Sequence of chain 1.C:
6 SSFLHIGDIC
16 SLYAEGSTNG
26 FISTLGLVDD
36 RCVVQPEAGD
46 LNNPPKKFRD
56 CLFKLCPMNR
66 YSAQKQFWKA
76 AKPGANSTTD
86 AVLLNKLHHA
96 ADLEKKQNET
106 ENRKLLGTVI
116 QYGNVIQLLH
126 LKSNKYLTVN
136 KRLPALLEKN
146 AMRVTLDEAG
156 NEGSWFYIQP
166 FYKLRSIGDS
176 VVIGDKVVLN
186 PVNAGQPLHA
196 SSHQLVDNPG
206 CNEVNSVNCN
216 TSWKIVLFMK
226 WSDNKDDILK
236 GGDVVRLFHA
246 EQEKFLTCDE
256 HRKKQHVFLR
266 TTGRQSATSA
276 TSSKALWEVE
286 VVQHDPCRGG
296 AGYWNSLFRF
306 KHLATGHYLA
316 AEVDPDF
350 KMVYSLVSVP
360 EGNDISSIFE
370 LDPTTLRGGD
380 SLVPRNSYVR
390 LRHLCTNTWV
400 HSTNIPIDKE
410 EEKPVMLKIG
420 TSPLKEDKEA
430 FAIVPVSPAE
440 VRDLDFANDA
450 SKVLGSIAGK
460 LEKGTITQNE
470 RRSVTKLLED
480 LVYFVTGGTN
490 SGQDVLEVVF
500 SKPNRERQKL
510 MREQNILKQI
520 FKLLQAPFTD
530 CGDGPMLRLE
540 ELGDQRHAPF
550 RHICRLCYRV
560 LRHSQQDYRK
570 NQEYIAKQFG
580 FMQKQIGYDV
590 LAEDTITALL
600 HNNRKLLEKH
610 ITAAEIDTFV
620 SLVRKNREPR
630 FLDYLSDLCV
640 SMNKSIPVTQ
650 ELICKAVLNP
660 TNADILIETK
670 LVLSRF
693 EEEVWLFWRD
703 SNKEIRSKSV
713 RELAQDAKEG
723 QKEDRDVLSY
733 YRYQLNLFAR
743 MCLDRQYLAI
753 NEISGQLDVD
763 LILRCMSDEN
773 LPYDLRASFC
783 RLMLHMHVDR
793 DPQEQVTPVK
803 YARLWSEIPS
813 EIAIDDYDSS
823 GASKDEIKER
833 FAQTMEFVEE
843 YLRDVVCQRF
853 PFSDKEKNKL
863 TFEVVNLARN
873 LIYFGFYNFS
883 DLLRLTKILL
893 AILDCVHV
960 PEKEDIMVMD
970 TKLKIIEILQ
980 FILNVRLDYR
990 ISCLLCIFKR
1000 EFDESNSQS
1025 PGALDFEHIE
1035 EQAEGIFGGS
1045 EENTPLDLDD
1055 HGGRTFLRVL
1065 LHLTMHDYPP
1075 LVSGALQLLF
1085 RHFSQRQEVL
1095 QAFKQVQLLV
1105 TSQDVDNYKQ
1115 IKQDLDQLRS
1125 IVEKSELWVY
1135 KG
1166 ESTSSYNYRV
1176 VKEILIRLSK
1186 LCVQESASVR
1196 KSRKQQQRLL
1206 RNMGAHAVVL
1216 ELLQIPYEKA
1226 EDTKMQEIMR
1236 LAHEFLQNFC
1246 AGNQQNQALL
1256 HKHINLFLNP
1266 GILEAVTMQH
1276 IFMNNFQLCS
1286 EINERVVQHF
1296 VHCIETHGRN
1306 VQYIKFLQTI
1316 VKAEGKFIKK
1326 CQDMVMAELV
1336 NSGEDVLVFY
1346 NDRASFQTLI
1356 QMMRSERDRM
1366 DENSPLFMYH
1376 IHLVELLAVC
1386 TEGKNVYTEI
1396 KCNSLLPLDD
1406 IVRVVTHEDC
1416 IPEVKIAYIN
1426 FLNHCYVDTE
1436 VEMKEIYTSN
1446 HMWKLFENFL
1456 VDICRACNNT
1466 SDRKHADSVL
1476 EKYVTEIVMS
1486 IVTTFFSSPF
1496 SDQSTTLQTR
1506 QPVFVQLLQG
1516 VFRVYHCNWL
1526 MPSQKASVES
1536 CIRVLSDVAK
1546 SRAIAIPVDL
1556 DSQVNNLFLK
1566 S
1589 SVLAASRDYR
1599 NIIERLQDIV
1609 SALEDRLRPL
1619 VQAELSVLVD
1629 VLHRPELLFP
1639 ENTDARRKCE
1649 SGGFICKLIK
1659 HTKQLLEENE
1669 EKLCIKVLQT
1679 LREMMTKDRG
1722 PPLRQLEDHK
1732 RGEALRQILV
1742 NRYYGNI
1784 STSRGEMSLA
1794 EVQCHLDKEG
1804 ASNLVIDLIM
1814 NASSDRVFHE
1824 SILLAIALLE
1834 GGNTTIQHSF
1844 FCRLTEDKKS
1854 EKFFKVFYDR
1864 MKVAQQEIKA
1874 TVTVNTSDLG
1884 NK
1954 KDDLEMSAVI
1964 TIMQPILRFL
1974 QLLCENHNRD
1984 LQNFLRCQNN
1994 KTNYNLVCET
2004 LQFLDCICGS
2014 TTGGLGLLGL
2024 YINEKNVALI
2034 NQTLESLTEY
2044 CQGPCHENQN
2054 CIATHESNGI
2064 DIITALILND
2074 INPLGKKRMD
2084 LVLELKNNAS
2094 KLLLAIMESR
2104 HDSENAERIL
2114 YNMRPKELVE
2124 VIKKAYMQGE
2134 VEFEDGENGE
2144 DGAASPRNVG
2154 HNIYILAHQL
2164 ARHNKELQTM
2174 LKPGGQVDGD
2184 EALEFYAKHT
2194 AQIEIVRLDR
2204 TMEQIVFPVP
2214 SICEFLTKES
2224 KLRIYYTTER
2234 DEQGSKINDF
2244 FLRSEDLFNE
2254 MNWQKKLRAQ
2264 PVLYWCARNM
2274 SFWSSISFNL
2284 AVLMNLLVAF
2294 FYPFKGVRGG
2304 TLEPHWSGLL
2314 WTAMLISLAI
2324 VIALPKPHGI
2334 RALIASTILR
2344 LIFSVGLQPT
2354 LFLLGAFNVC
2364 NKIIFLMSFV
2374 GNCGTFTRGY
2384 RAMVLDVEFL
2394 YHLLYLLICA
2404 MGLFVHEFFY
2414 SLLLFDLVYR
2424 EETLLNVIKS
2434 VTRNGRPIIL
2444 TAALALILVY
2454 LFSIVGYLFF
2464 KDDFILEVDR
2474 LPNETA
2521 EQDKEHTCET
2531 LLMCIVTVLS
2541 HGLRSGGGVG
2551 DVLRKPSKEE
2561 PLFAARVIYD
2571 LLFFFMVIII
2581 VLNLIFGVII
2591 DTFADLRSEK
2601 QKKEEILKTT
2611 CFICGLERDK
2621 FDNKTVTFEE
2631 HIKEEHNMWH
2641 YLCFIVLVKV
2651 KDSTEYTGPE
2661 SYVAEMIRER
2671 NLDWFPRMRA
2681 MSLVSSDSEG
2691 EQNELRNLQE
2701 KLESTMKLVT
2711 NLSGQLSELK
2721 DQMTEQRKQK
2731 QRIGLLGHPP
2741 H

Binding-site contacts:
Ligand atom O43 contacts residue ALA275 of chain 1.C at 4.4 Å.
Ligand atom O51 contacts residue LYS508 of chain 1.C at 4.1 Å.
Ligand atom O41 contacts residue LYS569 of chain 1.C at 4.3 Å.
Ligand atom O51 contacts residue TYR567 of chain 1.C at 2.8 Å (h-bond).
Ligand atom O53 contacts residue LYS569 of chain 1.C at 4.5 Å.
Ligand atom O6 contacts residue TYR567 of chain 1.C at 4.2 Å.
Ligand atom P5 contacts residue LYS569 of chain 1.C at 4.2 Å.
Ligand atom O42 contacts residue GLY268 of chain 1.C at 3.7 Å.
Ligand atom O42 contacts residue ARG265 of chain 1.C at 3.8 Å.
Ligand atom C5 contacts residue ARG269 of chain 1.C at 4.4 Å.
Ligand atom O43 contacts residue ARG265 of chain 1.C at 2.8 Å (salt-bridge).
Ligand atom C4 contacts residue LYS569 of chain 1.C at 4.4 Å.
Ligand atom O41 contacts residue ARG265 of chain 1.C at 2.7 Å (salt-bridge).
Ligand atom O51 contacts residue ARG511 of chain 1.C at 4.4 Å.
Ligand atom O53 contacts residue TYR567 of chain 1.C at 3.2 Å.
Ligand atom O3 contacts residue GLY268 of chain 1.C at 4.0 Å.
Ligand atom P5 contacts residue TYR567 of chain 1.C at 3.5 Å.
Ligand atom P4 contacts residue ARG265 of chain 1.C at 3.3 Å.
Ligand atom O13 contacts residue ARG568 of chain 1.C at 4.2 Å.
Ligand atom C5 contacts residue LYS569 of chain 1.C at 4.0 Å.
Ligand atom O11 contacts residue ARG568 of chain 1.C at 4.0 Å.
Ligand atom O51 contacts residue LYS569 of chain 1.C at 4.2 Å.
Ligand atom O52 contacts residue ARG269 of chain 1.C at 3.9 Å.
Ligand atom C6 contacts residue LYS569 of chain 1.C at 3.7 Å.
Ligand atom O43 contacts residue GLY268 of chain 1.C at 4.5 Å.
Ligand atom O43 contacts residue THR267 of chain 1.C at 4.2 Å.
Ligand atom O6 contacts residue LYS569 of chain 1.C at 4.2 Å.
Ligand atom O5 contacts residue TYR567 of chain 1.C at 4.1 Å.
Ligand atom O5 contacts residue LYS569 of chain 1.C at 3.3 Å.

The small molecule below binds the protein below.
Small molecule (SMILES): O=P(O)(O)O[C@@H]1[C@H](O)[C@H](O)[C@@H](OP(=O)(O)O)[C@H](OP(=O)(O)O)[C@H]1O